This small molecule binds to this protein.
Small molecule (SMILES): CSCC[C@H](NC(=O)[C@@H](NC(=O)[C@H](CCC(=O)O)NC(=O)[C@H](CC1=c2ccccc2=NC1)NC(=O)[C@H](CC(N)=O)NC(=O)[C@H](CCC(=O)O)NC(=O)[C@H](CC(N)=O)NC(=O)[C@H](CO)NC(=O)[C@H](C)N)[C@@H](C)O)C(=O)O

Sequence of chain 1.A:
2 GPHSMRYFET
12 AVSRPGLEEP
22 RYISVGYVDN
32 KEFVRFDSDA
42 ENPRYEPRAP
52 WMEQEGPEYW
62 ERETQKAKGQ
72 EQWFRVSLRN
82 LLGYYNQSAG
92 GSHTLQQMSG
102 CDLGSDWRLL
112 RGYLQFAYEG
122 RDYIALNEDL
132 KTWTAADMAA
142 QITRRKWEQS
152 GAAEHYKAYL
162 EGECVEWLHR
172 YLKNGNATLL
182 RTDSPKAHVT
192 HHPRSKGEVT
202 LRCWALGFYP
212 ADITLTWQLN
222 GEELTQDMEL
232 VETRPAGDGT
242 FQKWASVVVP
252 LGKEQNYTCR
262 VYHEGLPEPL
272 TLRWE

Binding-site contacts:
Ligand atom CG contacts residue GLN98 of chain 1.A at 3.5 Å.
Ligand atom O contacts residue TRP74 of chain 1.A at 3.0 Å (h-bond).
Ligand atom N contacts residue TYR157 of chain 1.A at 3.0 Å (h-bond).
Ligand atom N contacts residue SER78 of chain 1.A at 3.1 Å (h-bond).
Ligand atom N contacts residue TYR8 of chain 1.A at 3.4 Å (h-bond).
Ligand atom ND2 contacts residue GLN98 of chain 1.A at 3.0 Å (h-bond).
Ligand atom O contacts residue LYS147 of chain 1.A at 3.2 Å (salt-bridge).
Ligand atom N contacts residue GLU64 of chain 1.A at 2.9 Å (salt-bridge).
Ligand atom CB contacts residue GLU64 of chain 1.A at 3.3 Å.
Ligand atom O contacts residue TYR160 of chain 1.A at 2.8 Å (h-bond).
Ligand atom CB contacts residue TYR157 of chain 1.A at 3.3 Å (hydrophobic).
Ligand atom O contacts residue TRP74 of chain 1.A at 3.1 Å (h-bond).
Ligand atom O contacts residue ASN81 of chain 1.A at 2.7 Å (h-bond).
Ligand atom N contacts residue TYR172 of chain 1.A at 2.6 Å (h-bond).
Ligand atom OXT contacts residue THR144 of chain 1.A at 2.8 Å (h-bond).
Ligand atom CG contacts residue GLN71 of chain 1.A at 3.5 Å.
Ligand atom CB contacts residue SER151 of chain 1.A at 3.3 Å.
Ligand atom OG1 contacts residue LYS147 of chain 1.A at 3.5 Å (salt-bridge).
Ligand atom O contacts residue HIS156 of chain 1.A at 2.7 Å (h-bond).
Ligand atom C contacts residue TRP148 of chain 1.A at 3.5 Å (hydrophobic).
Ligand atom CB contacts residue TRP74 of chain 1.A at 3.5 Å (hydrophobic).
Ligand atom NE1 contacts residue SER151 of chain 1.A at 3.0 Å (h-bond).
Ligand atom OD1 contacts residue TRP74 of chain 1.A at 3.5 Å.
Ligand atom OD1 contacts residue GLN98 of chain 1.A at 2.6 Å (h-bond).
Ligand atom CB contacts residue LYS67 of chain 1.A at 3.5 Å.
Ligand atom OD1 contacts residue GLN71 of chain 1.A at 3.4 Å (h-bond).
Ligand atom CE3 contacts residue HIS156 of chain 1.A at 3.5 Å.
Ligand atom CG contacts residue TRP148 of chain 1.A at 3.5 Å (hydrophobic).
Ligand atom C contacts residue TYR85 of chain 1.A at 3.4 Å (hydrophobic).
Ligand atom CA contacts residue GLN71 of chain 1.A at 3.4 Å.
Ligand atom N contacts residue GLN71 of chain 1.A at 2.8 Å (h-bond).
Ligand atom O contacts residue LYS67 of chain 1.A at 2.8 Å (salt-bridge).
Ligand atom C contacts residue TRP74 of chain 1.A at 3.4 Å (hydrophobic).
Ligand atom CA contacts residue GLU64 of chain 1.A at 3.4 Å.
Ligand atom O contacts residue TRP148 of chain 1.A at 3.2 Å (h-bond).
Ligand atom O contacts residue TYR85 of chain 1.A at 3.3 Å (h-bond).
Ligand atom O contacts residue LYS147 of chain 1.A at 3.4 Å.
Ligand atom OG contacts residue GLU64 of chain 1.A at 3.1 Å (salt-bridge).
Ligand atom O contacts residue TRP148 of chain 1.A at 2.8 Å (h-bond).
Ligand atom OXT contacts residue TYR85 of chain 1.A at 2.7 Å (h-bond).